The small molecule below binds the protein below.
Small molecule (SMILES): Nc1ncnc2c1ncn2[C@H]1C[C@H](O)[C@@H](COP(=O)(O)O)O1

Sequence of chain 35.A:
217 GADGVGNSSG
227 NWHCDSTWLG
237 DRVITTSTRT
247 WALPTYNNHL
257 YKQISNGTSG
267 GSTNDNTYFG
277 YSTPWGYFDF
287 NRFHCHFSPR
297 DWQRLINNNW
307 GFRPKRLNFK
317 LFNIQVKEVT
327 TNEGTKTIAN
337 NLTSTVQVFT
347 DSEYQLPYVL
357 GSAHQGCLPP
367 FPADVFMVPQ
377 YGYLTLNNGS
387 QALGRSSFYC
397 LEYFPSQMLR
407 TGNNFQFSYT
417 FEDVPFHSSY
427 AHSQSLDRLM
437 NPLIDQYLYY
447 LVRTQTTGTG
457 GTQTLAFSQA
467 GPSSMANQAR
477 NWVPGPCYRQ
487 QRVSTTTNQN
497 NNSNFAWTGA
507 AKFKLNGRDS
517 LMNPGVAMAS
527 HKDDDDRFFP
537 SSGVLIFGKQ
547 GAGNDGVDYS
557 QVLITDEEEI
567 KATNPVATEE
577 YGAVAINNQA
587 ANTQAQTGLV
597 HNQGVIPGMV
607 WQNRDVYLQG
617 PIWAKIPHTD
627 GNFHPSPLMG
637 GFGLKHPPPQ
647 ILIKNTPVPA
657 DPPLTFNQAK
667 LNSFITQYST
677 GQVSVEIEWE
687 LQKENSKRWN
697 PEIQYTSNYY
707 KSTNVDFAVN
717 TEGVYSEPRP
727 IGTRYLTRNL

Sequence of chain 48.A:
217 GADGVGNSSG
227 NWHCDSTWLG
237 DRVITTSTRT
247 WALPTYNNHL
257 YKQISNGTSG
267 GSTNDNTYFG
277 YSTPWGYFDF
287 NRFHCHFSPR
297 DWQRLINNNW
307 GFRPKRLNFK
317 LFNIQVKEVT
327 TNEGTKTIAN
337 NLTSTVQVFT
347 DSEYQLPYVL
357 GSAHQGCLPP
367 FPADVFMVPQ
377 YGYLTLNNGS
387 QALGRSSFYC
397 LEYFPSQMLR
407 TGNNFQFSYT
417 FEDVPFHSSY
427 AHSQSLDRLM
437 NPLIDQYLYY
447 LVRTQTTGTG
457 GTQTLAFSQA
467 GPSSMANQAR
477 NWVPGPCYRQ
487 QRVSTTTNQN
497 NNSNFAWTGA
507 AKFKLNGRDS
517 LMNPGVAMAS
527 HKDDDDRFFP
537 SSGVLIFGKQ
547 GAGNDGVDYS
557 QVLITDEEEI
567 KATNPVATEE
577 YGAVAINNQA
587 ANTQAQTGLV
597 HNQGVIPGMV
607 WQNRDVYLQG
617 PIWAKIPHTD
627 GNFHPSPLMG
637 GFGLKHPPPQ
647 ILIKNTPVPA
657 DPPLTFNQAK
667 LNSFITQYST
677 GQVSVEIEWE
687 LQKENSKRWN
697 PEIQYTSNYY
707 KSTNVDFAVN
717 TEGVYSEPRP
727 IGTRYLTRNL

Binding-site contacts:
Ligand atom N6 contacts residue SER632 of chain 35.A at 3.3 Å (h-bond).
Ligand atom N6 contacts residue PHE638 of chain 35.A at 3.9 Å.
Ligand atom N1 contacts residue GLY639 of chain 35.A at 3.1 Å (h-bond).
Ligand atom N6 contacts residue VAL420 of chain 35.A at 4.0 Å.
Ligand atom C6 contacts residue SER632 of chain 35.A at 3.9 Å.
Ligand atom N3 contacts residue PRO631 of chain 35.A at 3.6 Å.
Ligand atom C2 contacts residue PRO421 of chain 35.A at 4.5 Å (hydrophobic).
Ligand atom C8 contacts residue PRO421 of chain 35.A at 4.3 Å (hydrophobic).
Ligand atom C3' contacts residue HIS630 of chain 35.A at 4.4 Å.
Ligand atom C6 contacts residue PRO421 of chain 35.A at 4.1 Å (hydrophobic).
Ligand atom N7 contacts residue SER632 of chain 35.A at 4.1 Å.
Ligand atom C6 contacts residue PRO631 of chain 35.A at 3.9 Å (hydrophobic).
Ligand atom C2 contacts residue GLY639 of chain 35.A at 3.1 Å.
Ligand atom N3 contacts residue GLY639 of chain 35.A at 4.3 Å.
Ligand atom C1' contacts residue PRO631 of chain 35.A at 4.3 Å (hydrophobic).
Ligand atom C1' contacts residue HIS630 of chain 35.A at 4.0 Å.
Ligand atom N1 contacts residue PRO421 of chain 35.A at 4.3 Å.
Ligand atom N7 contacts residue PRO421 of chain 35.A at 4.2 Å.
Ligand atom N1 contacts residue PHE638 of chain 35.A at 4.3 Å.
Ligand atom N7 contacts residue HIS630 of chain 35.A at 4.1 Å.
Ligand atom C5 contacts residue PRO421 of chain 35.A at 4.1 Å (hydrophobic).
Ligand atom C2' contacts residue HIS630 of chain 35.A at 3.2 Å.
Ligand atom C5 contacts residue SER632 of chain 35.A at 4.1 Å.
Ligand atom N1 contacts residue PRO631 of chain 35.A at 3.5 Å (h-bond).
Ligand atom N6 contacts residue GLY639 of chain 35.A at 3.6 Å (h-bond).
Ligand atom O1P contacts residue LYS641 of chain 48.A at 4.0 Å.
Ligand atom C2 contacts residue VAL420 of chain 35.A at 4.3 Å (hydrophobic).
Ligand atom N9 contacts residue HIS630 of chain 35.A at 4.2 Å.
Ligand atom C5 contacts residue PRO631 of chain 35.A at 4.2 Å (hydrophobic).
Ligand atom C8 contacts residue HIS630 of chain 35.A at 3.3 Å.
Ligand atom N9 contacts residue PRO421 of chain 35.A at 4.4 Å.
Ligand atom N1 contacts residue VAL420 of chain 35.A at 3.7 Å.
Ligand atom O2P contacts residue ASP626 of chain 48.A at 4.2 Å.
Ligand atom C6 contacts residue VAL420 of chain 35.A at 4.0 Å (hydrophobic).
Ligand atom C2 contacts residue PRO631 of chain 35.A at 3.3 Å (hydrophobic).
Ligand atom N6 contacts residue GLY637 of chain 35.A at 3.7 Å.
Ligand atom C4 contacts residue PRO421 of chain 35.A at 4.3 Å (hydrophobic).
Ligand atom N7 contacts residue ASN609 of chain 35.A at 3.8 Å.
Ligand atom C4 contacts residue PRO631 of chain 35.A at 4.0 Å (hydrophobic).
Ligand atom C6 contacts residue GLY639 of chain 35.A at 3.8 Å.